Binding-site contacts:
Ligand atom C3 contacts residue THR183 of chain 1.A at 3.7 Å.
Ligand atom C2 contacts residue THR183 of chain 1.A at 3.6 Å.
Ligand atom C6 contacts residue GLU271 of chain 1.A at 2.9 Å.
Ligand atom N2 contacts residue THR183 of chain 1.A at 3.6 Å.
Ligand atom O6 contacts residue GLN270 of chain 1.A at 4.0 Å.
Ligand atom C6 contacts residue GLN270 of chain 1.A at 4.3 Å.
Ligand atom C7 contacts residue ASN181 of chain 1.A at 3.3 Å.
Ligand atom C2 contacts residue ASN181 of chain 1.A at 2.5 Å.
Ligand atom O5 contacts residue THR183 of chain 1.A at 3.7 Å.
Ligand atom N2 contacts residue ASN181 of chain 1.A at 2.9 Å (h-bond).
Ligand atom C2 contacts residue GLU294 of chain 1.A at 3.8 Å.
Ligand atom O3 contacts residue GLU294 of chain 1.A at 3.0 Å (salt-bridge).
Ligand atom C4 contacts residue ASN181 of chain 1.A at 4.3 Å.
Ligand atom C3 contacts residue GLU294 of chain 1.A at 3.0 Å.
Ligand atom C1 contacts residue THR183 of chain 1.A at 3.0 Å.
Ligand atom C4 contacts residue THR183 of chain 1.A at 4.2 Å.
Ligand atom C4 contacts residue GLU294 of chain 1.A at 4.2 Å.
Ligand atom O7 contacts residue ASN234 of chain 1.A at 4.0 Å.
Ligand atom O4 contacts residue GLU294 of chain 1.A at 4.2 Å.
Ligand atom C8 contacts residue ASN181 of chain 1.A at 4.4 Å.
Ligand atom O5 contacts residue GLN270 of chain 1.A at 3.7 Å.
Ligand atom C1 contacts residue ASN181 of chain 1.A at 1.4 Å.
Ligand atom C5 contacts residue GLU271 of chain 1.A at 4.4 Å.
Ligand atom C5 contacts residue ASN181 of chain 1.A at 3.7 Å.
Ligand atom C7 contacts residue ASN234 of chain 1.A at 4.5 Å.
Ligand atom C8 contacts residue PHE184 of chain 1.A at 3.6 Å (hydrophobic).
Ligand atom C1 contacts residue GLN270 of chain 1.A at 4.2 Å.
Ligand atom O5 contacts residue ASN181 of chain 1.A at 2.4 Å (h-bond).
Ligand atom O7 contacts residue THR183 of chain 1.A at 4.3 Å.
Ligand atom N2 contacts residue GLU294 of chain 1.A at 3.5 Å (salt-bridge).
Ligand atom O7 contacts residue ASN181 of chain 1.A at 3.4 Å (h-bond).
Ligand atom O6 contacts residue GLU271 of chain 1.A at 2.4 Å (salt-bridge).
Ligand atom C8 contacts residue TYR292 of chain 1.A at 3.2 Å (hydrophobic).
Ligand atom C3 contacts residue ASN181 of chain 1.A at 3.8 Å.
Ligand atom C8 contacts residue ASN234 of chain 1.A at 3.9 Å.
Ligand atom C5 contacts residue THR183 of chain 1.A at 3.6 Å.

The small molecule below binds the protein below.
Small molecule (SMILES): CC(=O)N[C@H]1[C@H](O[C@H]2[C@H](O)[C@@H](NC(C)=O)CO[C@@H]2CO)O[C@H](CO)[C@@H](O)[C@@H]1O

Sequence of chain 1.A:
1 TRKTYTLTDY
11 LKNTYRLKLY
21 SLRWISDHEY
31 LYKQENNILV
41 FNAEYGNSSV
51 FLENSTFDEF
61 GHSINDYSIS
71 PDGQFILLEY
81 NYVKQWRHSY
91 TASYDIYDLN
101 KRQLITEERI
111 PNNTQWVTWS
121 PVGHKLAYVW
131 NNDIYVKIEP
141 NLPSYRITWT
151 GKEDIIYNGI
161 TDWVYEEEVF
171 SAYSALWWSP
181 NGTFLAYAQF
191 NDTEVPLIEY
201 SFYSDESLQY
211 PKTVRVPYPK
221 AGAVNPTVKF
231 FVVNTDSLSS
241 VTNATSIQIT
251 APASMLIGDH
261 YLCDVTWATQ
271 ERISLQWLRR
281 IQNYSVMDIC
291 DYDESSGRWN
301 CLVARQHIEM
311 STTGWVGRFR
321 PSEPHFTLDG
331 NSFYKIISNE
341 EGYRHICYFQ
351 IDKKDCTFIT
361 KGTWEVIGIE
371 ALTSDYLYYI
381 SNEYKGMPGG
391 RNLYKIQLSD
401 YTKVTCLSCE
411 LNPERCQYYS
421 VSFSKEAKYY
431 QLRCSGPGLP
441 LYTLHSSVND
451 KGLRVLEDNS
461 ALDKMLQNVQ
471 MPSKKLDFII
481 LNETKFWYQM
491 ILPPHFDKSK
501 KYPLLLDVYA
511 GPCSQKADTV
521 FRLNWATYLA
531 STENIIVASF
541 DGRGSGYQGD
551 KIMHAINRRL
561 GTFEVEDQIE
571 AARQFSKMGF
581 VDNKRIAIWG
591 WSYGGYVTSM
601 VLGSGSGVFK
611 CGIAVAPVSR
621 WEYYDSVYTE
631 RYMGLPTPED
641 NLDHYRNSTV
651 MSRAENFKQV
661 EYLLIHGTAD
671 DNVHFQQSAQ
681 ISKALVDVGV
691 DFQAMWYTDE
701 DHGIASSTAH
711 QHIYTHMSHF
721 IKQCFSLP